Sequence of chain 1.A:
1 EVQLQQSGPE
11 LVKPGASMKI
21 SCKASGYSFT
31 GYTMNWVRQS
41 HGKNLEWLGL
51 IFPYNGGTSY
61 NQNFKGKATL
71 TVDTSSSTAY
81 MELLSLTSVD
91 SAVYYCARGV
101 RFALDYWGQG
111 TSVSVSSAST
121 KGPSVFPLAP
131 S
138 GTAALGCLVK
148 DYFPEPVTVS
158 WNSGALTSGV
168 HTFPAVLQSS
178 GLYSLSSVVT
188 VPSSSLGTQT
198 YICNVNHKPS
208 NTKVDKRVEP

Sequence of chain 1.E:
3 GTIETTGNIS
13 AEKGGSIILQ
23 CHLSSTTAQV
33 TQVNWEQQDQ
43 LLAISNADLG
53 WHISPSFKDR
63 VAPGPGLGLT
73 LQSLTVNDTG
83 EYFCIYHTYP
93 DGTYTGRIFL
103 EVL

Binding-site contacts:
Ligand atom C4 contacts residue GLN42 of chain 1.E at 3.8 Å.
Ligand atom O5 contacts residue ASN55 of chain 1.A at 4.2 Å.
Ligand atom C6 contacts residue GLN39 of chain 1.E at 3.7 Å.
Ligand atom N2 contacts residue ASN79 of chain 1.E at 2.9 Å (h-bond).
Ligand atom C3 contacts residue ASN79 of chain 1.E at 3.9 Å.
Ligand atom O5 contacts residue ASN79 of chain 1.E at 2.4 Å (h-bond).
Ligand atom O6 contacts residue ASP41 of chain 1.E at 2.7 Å (salt-bridge).
Ligand atom O6 contacts residue GLN42 of chain 1.E at 4.2 Å.
Ligand atom C4 contacts residue ASP41 of chain 1.E at 4.3 Å.
Ligand atom C1 contacts residue ASN55 of chain 1.A at 4.5 Å.
Ligand atom C4 contacts residue ASN79 of chain 1.E at 4.3 Å.
Ligand atom O4 contacts residue GLN42 of chain 1.E at 4.1 Å.
Ligand atom C6 contacts residue GLN42 of chain 1.E at 3.7 Å.
Ligand atom C8 contacts residue ASN79 of chain 1.E at 4.5 Å.
Ligand atom C5 contacts residue GLN42 of chain 1.E at 4.2 Å.
Ligand atom C7 contacts residue ASN79 of chain 1.E at 3.3 Å.
Ligand atom O3 contacts residue GLN42 of chain 1.E at 4.2 Å.
Ligand atom O4 contacts residue ASP41 of chain 1.E at 3.0 Å (salt-bridge).
Ligand atom O6 contacts residue GLN39 of chain 1.E at 4.2 Å.
Ligand atom C6 contacts residue ASP41 of chain 1.E at 3.9 Å.
Ligand atom O5 contacts residue GLN42 of chain 1.E at 4.3 Å.
Ligand atom C1 contacts residue ASN79 of chain 1.E at 1.6 Å.
Ligand atom C5 contacts residue ASN79 of chain 1.E at 3.8 Å.
Ligand atom O7 contacts residue ASN79 of chain 1.E at 3.3 Å (h-bond).
Ligand atom C2 contacts residue ASN79 of chain 1.E at 2.5 Å.

This protein binds this small molecule.
Small molecule (SMILES): CC(=O)N[C@@H]1[C@@H](O)[C@H](O)[C@@H](CO)O[C@H]1O